The protein below binds the small molecule below.
Small molecule (SMILES): CC(=O)N[C@@H]1[C@@H](O)[C@H](O)[C@@H](CO)O[C@H]1O

Binding-site contacts:
Ligand atom C7 contacts residue GLN580 of chain 1.A at 3.6 Å.
Ligand atom C3 contacts residue GLN580 of chain 1.A at 3.5 Å.
Ligand atom C8 contacts residue GLN580 of chain 1.A at 3.7 Å.
Ligand atom C1 contacts residue GLN580 of chain 1.A at 3.7 Å.
Ligand atom C7 contacts residue ALA333 of chain 1.A at 4.2 Å (hydrophobic).
Ligand atom O7 contacts residue ALA333 of chain 1.A at 3.1 Å (h-bond).
Ligand atom C8 contacts residue ASN331 of chain 1.A at 3.4 Å.
Ligand atom O3 contacts residue GLN580 of chain 1.A at 4.1 Å.
Ligand atom C1 contacts residue ASN331 of chain 1.A at 4.2 Å.
Ligand atom N2 contacts residue ASN331 of chain 1.A at 4.0 Å.
Ligand atom N2 contacts residue GLN580 of chain 1.A at 2.7 Å (h-bond).
Ligand atom C8 contacts residue PRO579 of chain 1.A at 3.6 Å (hydrophobic).
Ligand atom C7 contacts residue ASN331 of chain 1.A at 3.2 Å.
Ligand atom C2 contacts residue GLN580 of chain 1.A at 3.4 Å.
Ligand atom O7 contacts residue ILE332 of chain 1.A at 3.5 Å.
Ligand atom O7 contacts residue ASN331 of chain 1.A at 2.9 Å (h-bond).

Sequence of chain 1.A:
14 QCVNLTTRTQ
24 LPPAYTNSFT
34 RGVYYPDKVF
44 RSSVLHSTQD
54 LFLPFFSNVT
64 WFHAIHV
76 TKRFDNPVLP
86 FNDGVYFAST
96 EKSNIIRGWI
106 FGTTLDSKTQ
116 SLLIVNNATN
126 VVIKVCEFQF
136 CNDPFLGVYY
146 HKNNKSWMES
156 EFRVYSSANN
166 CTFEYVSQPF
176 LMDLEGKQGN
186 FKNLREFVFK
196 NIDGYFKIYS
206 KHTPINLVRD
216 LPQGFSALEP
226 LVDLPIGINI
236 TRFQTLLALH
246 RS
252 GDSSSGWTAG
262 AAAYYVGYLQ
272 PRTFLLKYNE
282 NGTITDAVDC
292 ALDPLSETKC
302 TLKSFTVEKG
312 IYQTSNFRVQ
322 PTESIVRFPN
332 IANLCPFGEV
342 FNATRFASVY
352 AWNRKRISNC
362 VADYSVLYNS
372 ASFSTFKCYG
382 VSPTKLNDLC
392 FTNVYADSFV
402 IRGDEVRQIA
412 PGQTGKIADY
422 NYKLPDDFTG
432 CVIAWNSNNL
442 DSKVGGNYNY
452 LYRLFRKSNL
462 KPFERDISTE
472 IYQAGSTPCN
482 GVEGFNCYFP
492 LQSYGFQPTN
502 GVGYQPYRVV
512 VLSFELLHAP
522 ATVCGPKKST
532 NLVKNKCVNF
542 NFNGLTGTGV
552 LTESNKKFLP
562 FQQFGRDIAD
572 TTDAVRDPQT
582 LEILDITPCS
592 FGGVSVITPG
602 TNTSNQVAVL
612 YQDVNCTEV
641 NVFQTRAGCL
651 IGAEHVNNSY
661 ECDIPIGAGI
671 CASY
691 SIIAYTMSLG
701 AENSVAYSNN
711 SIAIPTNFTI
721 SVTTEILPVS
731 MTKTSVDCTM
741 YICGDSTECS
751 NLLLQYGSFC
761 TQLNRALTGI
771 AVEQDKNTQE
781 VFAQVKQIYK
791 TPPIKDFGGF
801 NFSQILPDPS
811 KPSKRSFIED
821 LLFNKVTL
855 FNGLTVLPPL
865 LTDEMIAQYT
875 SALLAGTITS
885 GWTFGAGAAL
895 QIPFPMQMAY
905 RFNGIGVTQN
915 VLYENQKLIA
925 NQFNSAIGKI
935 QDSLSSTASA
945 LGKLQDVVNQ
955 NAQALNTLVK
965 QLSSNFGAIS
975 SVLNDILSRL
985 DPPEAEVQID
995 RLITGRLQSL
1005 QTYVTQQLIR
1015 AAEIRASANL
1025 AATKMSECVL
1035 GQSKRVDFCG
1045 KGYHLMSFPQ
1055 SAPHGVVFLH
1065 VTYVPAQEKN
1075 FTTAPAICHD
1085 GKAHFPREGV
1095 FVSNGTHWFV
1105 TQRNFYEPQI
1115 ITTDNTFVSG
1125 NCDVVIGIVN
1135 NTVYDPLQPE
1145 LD